Binding-site contacts:
Ligand atom CD1 contacts residue LEU413 of chain 7.GA at 4.1 Å (hydrophobic).
Ligand atom CD2 contacts residue THR488 of chain 7.GA at 4.2 Å.
Ligand atom NE2 contacts residue PRO536 of chain 7.GA at 4.2 Å.
Ligand atom ND2 contacts residue TYR533 of chain 7.GA at 3.7 Å.
Ligand atom CG1 contacts residue THR488 of chain 7.GA at 4.2 Å.
Ligand atom CG contacts residue TYR533 of chain 7.GA at 3.3 Å (hydrophobic).
Ligand atom O contacts residue PRO536 of chain 7.GA at 3.8 Å.
Ligand atom CD contacts residue TYR537 of chain 7.GA at 4.5 Å (hydrophobic).
Ligand atom N contacts residue PRO536 of chain 7.GA at 4.2 Å.
Ligand atom N contacts residue ILE535 of chain 7.GA at 3.7 Å.
Ligand atom CG contacts residue TYR537 of chain 7.GA at 3.2 Å (hydrophobic).
Ligand atom CB contacts residue GLU481 of chain 7.GA at 3.6 Å.
Ligand atom CG contacts residue PRO536 of chain 7.GA at 4.5 Å (hydrophobic).
Ligand atom CD1 contacts residue GLN538 of chain 7.GA at 3.1 Å.
Ligand atom C contacts residue HIS409 of chain 7.GA at 4.4 Å.
Ligand atom CA contacts residue TYR537 of chain 7.GA at 4.5 Å (hydrophobic).
Ligand atom CB contacts residue TYR533 of chain 7.GA at 3.6 Å (hydrophobic).
Ligand atom CD2 contacts residue ALA484 of chain 7.GA at 3.6 Å (hydrophobic).
Ligand atom CA contacts residue ILE535 of chain 7.GA at 3.8 Å (hydrophobic).
Ligand atom CB contacts residue LEU534 of chain 7.GA at 4.3 Å (hydrophobic).
Ligand atom CD2 contacts residue MET485 of chain 7.GA at 4.0 Å (hydrophobic).
Ligand atom CB contacts residue TYR537 of chain 7.GA at 3.0 Å (hydrophobic).
Ligand atom CD1 contacts residue THR488 of chain 7.GA at 4.2 Å.
Ligand atom CE1 contacts residue LEU413 of chain 7.GA at 4.2 Å (hydrophobic).
Ligand atom OD1 contacts residue TYR533 of chain 7.GA at 3.4 Å.
Ligand atom O contacts residue LEU534 of chain 7.GA at 4.3 Å.
Ligand atom CB contacts residue ILE535 of chain 7.GA at 4.2 Å (hydrophobic).
Ligand atom CD1 contacts residue PHE402 of chain 7.GA at 4.0 Å (hydrophobic).
Ligand atom CD1 contacts residue ILE535 of chain 7.GA at 4.0 Å (hydrophobic).
Ligand atom CD1 contacts residue ILE535 of chain 7.GA at 4.0 Å (hydrophobic).
Ligand atom CB contacts residue THR488 of chain 7.GA at 4.4 Å.
Ligand atom O contacts residue HIS409 of chain 7.GA at 3.6 Å.

A protein and the small-molecule ligand that binds it are described below.
Small molecule (SMILES): CC[C@H](C)[C@H](NC(=O)[C@H](CO)NC(=O)[C@H](CC(=O)O)NC(=O)[C@@H](N)CCC(=O)O)C(=O)N[C@@H](CC(C)C)C(=O)N[C@@H](CCC(N)=O)C(=O)N1CCC[C@H]1C(=O)NCC(=O)N[C@@H](C)C(=O)N[C@@H](Cc1ccccc1)C(=O)N[C@@H](CO)C(=O)N[C@@H](C)C(=O)N[C@H](C=O)CC(N)=O

Sequence of chain 7.GA:
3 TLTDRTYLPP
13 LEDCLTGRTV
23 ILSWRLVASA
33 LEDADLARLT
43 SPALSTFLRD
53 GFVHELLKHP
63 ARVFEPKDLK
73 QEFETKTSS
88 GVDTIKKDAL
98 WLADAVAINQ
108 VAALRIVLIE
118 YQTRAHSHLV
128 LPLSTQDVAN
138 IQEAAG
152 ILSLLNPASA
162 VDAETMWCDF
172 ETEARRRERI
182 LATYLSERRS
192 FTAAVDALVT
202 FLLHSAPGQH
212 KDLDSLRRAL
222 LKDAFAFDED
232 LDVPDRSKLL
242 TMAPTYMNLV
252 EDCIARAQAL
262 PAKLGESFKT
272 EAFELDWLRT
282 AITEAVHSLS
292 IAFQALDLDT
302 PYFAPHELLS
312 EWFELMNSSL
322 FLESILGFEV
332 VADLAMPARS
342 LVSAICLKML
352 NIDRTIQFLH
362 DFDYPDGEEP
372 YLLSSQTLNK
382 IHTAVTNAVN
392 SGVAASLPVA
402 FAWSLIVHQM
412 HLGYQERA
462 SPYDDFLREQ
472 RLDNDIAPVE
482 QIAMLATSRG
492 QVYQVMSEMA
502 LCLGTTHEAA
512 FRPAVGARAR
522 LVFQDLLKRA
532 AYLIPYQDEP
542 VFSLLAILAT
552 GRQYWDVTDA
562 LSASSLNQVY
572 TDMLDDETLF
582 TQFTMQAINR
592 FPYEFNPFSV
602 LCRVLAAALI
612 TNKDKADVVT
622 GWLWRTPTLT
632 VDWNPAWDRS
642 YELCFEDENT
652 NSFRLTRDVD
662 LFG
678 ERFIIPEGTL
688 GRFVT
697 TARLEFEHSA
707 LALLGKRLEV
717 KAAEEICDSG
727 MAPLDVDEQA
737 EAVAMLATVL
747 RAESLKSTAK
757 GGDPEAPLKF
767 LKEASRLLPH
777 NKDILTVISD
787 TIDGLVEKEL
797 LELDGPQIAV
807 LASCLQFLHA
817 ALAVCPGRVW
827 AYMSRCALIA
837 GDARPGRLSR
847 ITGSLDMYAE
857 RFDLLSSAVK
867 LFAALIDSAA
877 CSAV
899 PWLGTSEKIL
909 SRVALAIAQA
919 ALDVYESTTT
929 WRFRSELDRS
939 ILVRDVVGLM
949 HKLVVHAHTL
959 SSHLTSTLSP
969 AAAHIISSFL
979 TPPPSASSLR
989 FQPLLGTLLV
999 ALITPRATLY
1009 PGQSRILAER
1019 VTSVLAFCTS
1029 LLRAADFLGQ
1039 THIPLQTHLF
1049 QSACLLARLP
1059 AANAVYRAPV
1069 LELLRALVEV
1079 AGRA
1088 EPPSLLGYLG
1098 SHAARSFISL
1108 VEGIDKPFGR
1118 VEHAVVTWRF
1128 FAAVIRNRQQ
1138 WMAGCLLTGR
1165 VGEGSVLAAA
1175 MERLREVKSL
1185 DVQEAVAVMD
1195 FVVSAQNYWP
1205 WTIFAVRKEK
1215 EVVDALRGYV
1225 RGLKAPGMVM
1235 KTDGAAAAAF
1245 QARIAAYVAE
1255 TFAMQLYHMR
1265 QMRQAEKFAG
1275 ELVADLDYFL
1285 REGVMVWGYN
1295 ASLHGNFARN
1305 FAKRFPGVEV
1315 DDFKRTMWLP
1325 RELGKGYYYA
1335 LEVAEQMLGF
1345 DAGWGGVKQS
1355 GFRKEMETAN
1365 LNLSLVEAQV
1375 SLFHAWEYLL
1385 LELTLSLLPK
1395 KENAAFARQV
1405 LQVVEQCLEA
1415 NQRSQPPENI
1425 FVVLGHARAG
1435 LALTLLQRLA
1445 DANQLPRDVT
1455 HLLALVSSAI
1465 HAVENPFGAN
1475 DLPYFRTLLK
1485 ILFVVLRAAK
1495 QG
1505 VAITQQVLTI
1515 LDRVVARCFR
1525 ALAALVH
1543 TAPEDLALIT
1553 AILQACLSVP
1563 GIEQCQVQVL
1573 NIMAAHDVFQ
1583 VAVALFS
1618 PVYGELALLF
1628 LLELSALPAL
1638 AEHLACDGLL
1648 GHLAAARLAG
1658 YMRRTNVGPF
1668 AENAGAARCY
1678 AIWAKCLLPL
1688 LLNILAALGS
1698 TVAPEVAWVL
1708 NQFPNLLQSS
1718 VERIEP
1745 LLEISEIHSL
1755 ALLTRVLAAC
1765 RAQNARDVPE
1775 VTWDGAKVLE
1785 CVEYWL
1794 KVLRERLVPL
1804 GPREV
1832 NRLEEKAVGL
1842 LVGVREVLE